Sequence of chain 1.A:
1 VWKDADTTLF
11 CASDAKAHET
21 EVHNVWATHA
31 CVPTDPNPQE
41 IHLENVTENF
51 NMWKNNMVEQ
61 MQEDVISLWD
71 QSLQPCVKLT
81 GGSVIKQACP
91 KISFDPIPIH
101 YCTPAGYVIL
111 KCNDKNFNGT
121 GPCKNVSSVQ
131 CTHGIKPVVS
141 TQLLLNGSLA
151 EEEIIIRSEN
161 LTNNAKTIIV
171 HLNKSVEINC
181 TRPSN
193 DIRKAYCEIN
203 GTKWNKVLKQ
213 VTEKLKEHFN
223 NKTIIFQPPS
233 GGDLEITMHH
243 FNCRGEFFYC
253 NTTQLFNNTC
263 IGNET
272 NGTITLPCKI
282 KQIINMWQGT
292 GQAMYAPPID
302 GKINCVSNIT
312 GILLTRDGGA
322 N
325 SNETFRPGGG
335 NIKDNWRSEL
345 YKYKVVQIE

A small-molecule ligand and the protein it binds are described below.
Small molecule (SMILES): CC(=O)N[C@@H]1[C@@H](O)[C@H](O)[C@@H](CO)O[C@H]1O

Binding-site contacts:
Ligand atom C1 contacts residue ASN118 of chain 1.A at 1.4 Å.
Ligand atom C1 contacts residue THR120 of chain 1.A at 3.3 Å.
Ligand atom C8 contacts residue ASN118 of chain 1.A at 4.4 Å.
Ligand atom C5 contacts residue GLY121 of chain 1.A at 4.3 Å.
Ligand atom O7 contacts residue ASN118 of chain 1.A at 3.3 Å (h-bond).
Ligand atom O7 contacts residue HIS220 of chain 1.A at 4.0 Å.
Ligand atom C8 contacts residue LEU161 of chain 1.A at 4.2 Å (hydrophobic).
Ligand atom O5 contacts residue THR120 of chain 1.A at 4.2 Å.
Ligand atom O7 contacts residue LEU161 of chain 1.A at 4.3 Å.
Ligand atom C2 contacts residue ASN118 of chain 1.A at 2.5 Å.
Ligand atom C8 contacts residue SER158 of chain 1.A at 3.3 Å.
Ligand atom O7 contacts residue ILE156 of chain 1.A at 3.8 Å.
Ligand atom O5 contacts residue ASN118 of chain 1.A at 2.4 Å (h-bond).
Ligand atom C4 contacts residue ASN118 of chain 1.A at 4.2 Å.
Ligand atom C7 contacts residue ASN118 of chain 1.A at 3.2 Å.
Ligand atom C3 contacts residue THR120 of chain 1.A at 3.9 Å.
Ligand atom O6 contacts residue PRO122 of chain 1.A at 3.8 Å.
Ligand atom C2 contacts residue THR120 of chain 1.A at 3.8 Å.
Ligand atom C5 contacts residue THR120 of chain 1.A at 4.2 Å.
Ligand atom C8 contacts residue ILE156 of chain 1.A at 4.4 Å (hydrophobic).
Ligand atom C7 contacts residue ILE156 of chain 1.A at 4.3 Å (hydrophobic).
Ligand atom N2 contacts residue THR120 of chain 1.A at 3.7 Å.
Ligand atom N2 contacts residue ASN118 of chain 1.A at 2.9 Å (h-bond).
Ligand atom O6 contacts residue GLY121 of chain 1.A at 3.7 Å.
Ligand atom C3 contacts residue ASN118 of chain 1.A at 3.8 Å.
Ligand atom C5 contacts residue ASN118 of chain 1.A at 3.7 Å.